Binding-site contacts:
Ligand atom O5 contacts residue ASN657 of chain 1.A at 2.3 Å (h-bond).
Ligand atom C3 contacts residue ASN657 of chain 1.A at 3.8 Å.
Ligand atom C6 contacts residue ASN657 of chain 1.A at 4.2 Å.
Ligand atom N2 contacts residue ASN657 of chain 1.A at 3.0 Å (h-bond).
Ligand atom C7 contacts residue ASN657 of chain 1.A at 4.1 Å.
Ligand atom C8 contacts residue HIS655 of chain 1.A at 4.4 Å.
Ligand atom C5 contacts residue ASN657 of chain 1.A at 3.5 Å.
Ligand atom C4 contacts residue ASN657 of chain 1.A at 4.2 Å.
Ligand atom C1 contacts residue ASN657 of chain 1.A at 1.4 Å.
Ligand atom C2 contacts residue ASN657 of chain 1.A at 2.5 Å.

Sequence of chain 1.A:
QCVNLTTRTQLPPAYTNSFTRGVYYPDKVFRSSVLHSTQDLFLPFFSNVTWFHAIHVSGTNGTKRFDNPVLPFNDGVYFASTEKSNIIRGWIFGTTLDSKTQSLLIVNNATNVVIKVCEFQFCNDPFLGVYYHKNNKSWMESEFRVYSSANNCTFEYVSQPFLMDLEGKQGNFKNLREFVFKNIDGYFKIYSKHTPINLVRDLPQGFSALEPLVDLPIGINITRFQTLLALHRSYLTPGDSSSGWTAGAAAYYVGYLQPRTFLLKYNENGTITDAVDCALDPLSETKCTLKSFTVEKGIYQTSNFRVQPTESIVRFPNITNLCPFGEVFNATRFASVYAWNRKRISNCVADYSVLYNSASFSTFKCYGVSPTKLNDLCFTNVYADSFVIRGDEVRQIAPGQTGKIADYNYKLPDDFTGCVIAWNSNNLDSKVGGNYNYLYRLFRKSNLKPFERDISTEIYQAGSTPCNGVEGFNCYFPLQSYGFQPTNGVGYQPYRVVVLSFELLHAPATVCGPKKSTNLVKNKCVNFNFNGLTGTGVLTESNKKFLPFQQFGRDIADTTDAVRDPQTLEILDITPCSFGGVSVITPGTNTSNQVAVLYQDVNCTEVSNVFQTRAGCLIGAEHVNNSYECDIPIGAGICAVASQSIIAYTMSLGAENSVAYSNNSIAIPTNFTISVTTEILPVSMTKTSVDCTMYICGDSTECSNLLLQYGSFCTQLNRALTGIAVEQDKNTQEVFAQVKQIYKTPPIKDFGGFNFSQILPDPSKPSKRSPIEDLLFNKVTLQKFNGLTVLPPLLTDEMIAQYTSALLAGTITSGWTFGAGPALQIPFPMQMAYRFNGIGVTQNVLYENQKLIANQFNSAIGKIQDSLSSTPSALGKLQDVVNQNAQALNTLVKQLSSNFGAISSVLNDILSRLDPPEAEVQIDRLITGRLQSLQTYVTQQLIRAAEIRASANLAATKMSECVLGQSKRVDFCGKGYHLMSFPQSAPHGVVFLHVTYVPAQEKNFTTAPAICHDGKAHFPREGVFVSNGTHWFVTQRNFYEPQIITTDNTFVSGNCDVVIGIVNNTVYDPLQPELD

A small-molecule ligand and the protein it binds are described below.
Small molecule (SMILES): CC(=O)N[C@@H]1[C@@H](O)[C@H](O)[C@@H](CO)O[C@H]1O